Sequence of chain 1.A:
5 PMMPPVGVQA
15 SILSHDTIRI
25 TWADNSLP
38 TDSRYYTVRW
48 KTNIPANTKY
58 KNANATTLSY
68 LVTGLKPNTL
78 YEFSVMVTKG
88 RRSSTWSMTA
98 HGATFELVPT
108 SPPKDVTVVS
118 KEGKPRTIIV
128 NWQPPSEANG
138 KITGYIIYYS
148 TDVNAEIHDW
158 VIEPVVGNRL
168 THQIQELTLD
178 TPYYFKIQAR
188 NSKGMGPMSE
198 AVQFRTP

Binding-site contacts:
Ligand atom O5 contacts residue TYR42 of chain 1.A at 3.8 Å.
Ligand atom C5 contacts residue ASN61 of chain 1.A at 3.6 Å.
Ligand atom C3 contacts residue ASN61 of chain 1.A at 3.7 Å.
Ligand atom C4 contacts residue ASN61 of chain 1.A at 4.2 Å.
Ligand atom N2 contacts residue ASN61 of chain 1.A at 2.9 Å (h-bond).
Ligand atom C6 contacts residue TYR42 of chain 1.A at 3.4 Å (hydrophobic).
Ligand atom C1 contacts residue ASN61 of chain 1.A at 1.4 Å.
Ligand atom C8 contacts residue ASN59 of chain 1.A at 3.5 Å.
Ligand atom C1 contacts residue TYR42 of chain 1.A at 3.9 Å (hydrophobic).
Ligand atom C2 contacts residue ASN61 of chain 1.A at 2.5 Å.
Ligand atom C7 contacts residue ASN61 of chain 1.A at 4.0 Å.
Ligand atom C8 contacts residue ALA60 of chain 1.A at 4.2 Å (hydrophobic).
Ligand atom O5 contacts residue ASN61 of chain 1.A at 2.3 Å (h-bond).
Ligand atom C5 contacts residue TYR42 of chain 1.A at 3.3 Å (hydrophobic).

This protein binds this small molecule.
Small molecule (SMILES): CC(=O)N[C@@H]1[C@@H](O)[C@H](O)[C@@H](CO)O[C@H]1O